Sequence of chain 1.B:
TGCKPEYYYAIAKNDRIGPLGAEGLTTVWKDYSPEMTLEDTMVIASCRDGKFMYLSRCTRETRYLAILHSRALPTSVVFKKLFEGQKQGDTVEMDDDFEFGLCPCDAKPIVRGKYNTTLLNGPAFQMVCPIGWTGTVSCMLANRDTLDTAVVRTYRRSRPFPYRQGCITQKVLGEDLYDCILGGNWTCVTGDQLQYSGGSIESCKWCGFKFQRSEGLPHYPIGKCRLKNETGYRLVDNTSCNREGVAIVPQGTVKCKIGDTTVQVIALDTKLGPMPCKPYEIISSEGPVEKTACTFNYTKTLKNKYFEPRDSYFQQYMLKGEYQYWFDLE

Binding-site contacts:
Ligand atom C1 contacts residue GLY167 of chain 1.B at 3.5 Å.
Ligand atom C1 contacts residue ILE169 of chain 1.B at 4.2 Å (hydrophobic).
Ligand atom O7 contacts residue ASN186 of chain 1.B at 3.8 Å.
Ligand atom O3 contacts residue GLY167 of chain 1.B at 4.2 Å.
Ligand atom C8 contacts residue GLY167 of chain 1.B at 4.4 Å.
Ligand atom O5 contacts residue ASN186 of chain 1.B at 2.3 Å (h-bond).
Ligand atom C5 contacts residue ILE169 of chain 1.B at 3.8 Å (hydrophobic).
Ligand atom N2 contacts residue CYS130 of chain 1.B at 4.1 Å.
Ligand atom C8 contacts residue CYS168 of chain 1.B at 4.5 Å (hydrophobic).
Ligand atom C8 contacts residue VAL129 of chain 1.B at 4.2 Å (hydrophobic).
Ligand atom C5 contacts residue ASN186 of chain 1.B at 3.6 Å.
Ligand atom O7 contacts residue VAL129 of chain 1.B at 4.0 Å.
Ligand atom N2 contacts residue ASN186 of chain 1.B at 2.9 Å (h-bond).
Ligand atom N2 contacts residue GLY167 of chain 1.B at 3.1 Å (h-bond).
Ligand atom O5 contacts residue ILE169 of chain 1.B at 3.6 Å.
Ligand atom C3 contacts residue ASN186 of chain 1.B at 3.8 Å.
Ligand atom C2 contacts residue ASN186 of chain 1.B at 2.5 Å.
Ligand atom C3 contacts residue GLY167 of chain 1.B at 3.5 Å.
Ligand atom C2 contacts residue GLY167 of chain 1.B at 3.5 Å.
Ligand atom C6 contacts residue ILE169 of chain 1.B at 3.8 Å (hydrophobic).
Ligand atom C7 contacts residue CYS130 of chain 1.B at 4.2 Å (hydrophobic).
Ligand atom C7 contacts residue GLY167 of chain 1.B at 4.2 Å.
Ligand atom C7 contacts residue VAL129 of chain 1.B at 4.3 Å (hydrophobic).
Ligand atom C8 contacts residue CYS130 of chain 1.B at 3.9 Å (hydrophobic).
Ligand atom C8 contacts residue GLU100 of chain 1.B at 3.5 Å.
Ligand atom C7 contacts residue ASN186 of chain 1.B at 3.6 Å.
Ligand atom C4 contacts residue ASN186 of chain 1.B at 4.2 Å.
Ligand atom C1 contacts residue ASN186 of chain 1.B at 1.4 Å.

This protein binds this small molecule.
Small molecule (SMILES): CC(=O)N[C@@H]1[C@@H](O)[C@H](O)[C@@H](CO)O[C@H]1O